Sequence of chain 1.C:
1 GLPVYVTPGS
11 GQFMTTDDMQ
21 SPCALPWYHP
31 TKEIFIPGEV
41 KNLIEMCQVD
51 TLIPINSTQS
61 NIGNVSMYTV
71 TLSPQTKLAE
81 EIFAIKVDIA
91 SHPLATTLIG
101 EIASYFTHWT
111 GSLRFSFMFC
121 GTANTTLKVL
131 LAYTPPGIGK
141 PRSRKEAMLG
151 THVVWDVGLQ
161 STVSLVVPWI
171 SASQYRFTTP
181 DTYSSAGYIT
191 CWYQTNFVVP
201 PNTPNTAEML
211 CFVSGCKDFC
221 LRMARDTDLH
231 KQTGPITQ

Binding-site contacts:
Ligand atom N1A contacts residue PHE179 of chain 1.A at 3.6 Å.
Ligand atom C4 contacts residue LEU100 of chain 1.A at 3.7 Å (hydrophobic).
Ligand atom CM6 contacts residue TYR144 of chain 1.A at 3.6 Å (hydrophobic).
Ligand atom O1 contacts residue LEU100 of chain 1.A at 3.7 Å.
Ligand atom O1B contacts residue ILE98 of chain 1.A at 3.1 Å.
Ligand atom F2 contacts residue TYR142 of chain 1.A at 3.6 Å.
Ligand atom F3 contacts residue MET143 of chain 1.A at 3.3 Å.
Ligand atom CM3 contacts residue TYR190 of chain 1.A at 3.7 Å (hydrophobic).
Ligand atom C5B contacts residue TYR144 of chain 1.A at 3.7 Å (hydrophobic).
Ligand atom CM2 contacts residue ILE122 of chain 1.A at 3.5 Å (hydrophobic).
Ligand atom F2 contacts residue VAL168 of chain 1.A at 2.9 Å.
Ligand atom C3A contacts residue TYR144 of chain 1.A at 3.7 Å (hydrophobic).
Ligand atom O1A contacts residue TYR144 of chain 1.A at 3.3 Å.
Ligand atom C3 contacts residue LEU100 of chain 1.A at 3.6 Å (hydrophobic).
Ligand atom N2 contacts residue LEU100 of chain 1.A at 3.8 Å.
Ligand atom C6B contacts residue LEU181 of chain 1.A at 3.5 Å (hydrophobic).
Ligand atom N3A contacts residue LEU217 of chain 1.A at 3.6 Å.
Ligand atom F1 contacts residue TYR142 of chain 1.A at 3.3 Å.
Ligand atom F2 contacts residue PHE179 of chain 1.A at 3.6 Å.
Ligand atom N1A contacts residue TYR144 of chain 1.A at 3.3 Å.
Ligand atom C4 contacts residue TYR190 of chain 1.A at 3.6 Å (hydrophobic).
Ligand atom CM4 contacts residue TYR142 of chain 1.A at 3.5 Å (hydrophobic).
Ligand atom F1 contacts residue MET124 of chain 1.A at 3.5 Å.
Ligand atom CM6 contacts residue LEU184 of chain 1.A at 3.4 Å (hydrophobic).
Ligand atom F1 contacts residue LEU217 of chain 1.A at 3.3 Å.
Ligand atom C5B contacts residue LEU181 of chain 1.A at 3.5 Å (hydrophobic).
Ligand atom CM6 contacts residue MET214 of chain 1.A at 3.4 Å (hydrophobic).
Ligand atom CM3 contacts residue ASN212 of chain 1.A at 3.6 Å.
Ligand atom C2A contacts residue PHE179 of chain 1.A at 3.5 Å (hydrophobic).
Ligand atom F3 contacts residue ALA166 of chain 1.A at 3.2 Å.
Ligand atom C1B contacts residue LEU181 of chain 1.A at 3.8 Å (hydrophobic).
Ligand atom F3 contacts residue TYR142 of chain 1.A at 2.6 Å.
Ligand atom O1 contacts residue MET214 of chain 1.A at 3.3 Å.
Ligand atom C3A contacts residue PHE179 of chain 1.A at 3.4 Å (hydrophobic).
Ligand atom N3A contacts residue PHE179 of chain 1.A at 3.2 Å.
Ligand atom F3 contacts residue TYR144 of chain 1.A at 3.1 Å.
Ligand atom C1B contacts residue ILE98 of chain 1.A at 3.7 Å (hydrophobic).
Ligand atom C1C contacts residue MET214 of chain 1.A at 3.5 Å (hydrophobic).
Ligand atom C2A contacts residue TYR144 of chain 1.A at 3.6 Å (hydrophobic).
Ligand atom C4B contacts residue LEU181 of chain 1.A at 3.8 Å (hydrophobic).

Sequence of chain 1.A:
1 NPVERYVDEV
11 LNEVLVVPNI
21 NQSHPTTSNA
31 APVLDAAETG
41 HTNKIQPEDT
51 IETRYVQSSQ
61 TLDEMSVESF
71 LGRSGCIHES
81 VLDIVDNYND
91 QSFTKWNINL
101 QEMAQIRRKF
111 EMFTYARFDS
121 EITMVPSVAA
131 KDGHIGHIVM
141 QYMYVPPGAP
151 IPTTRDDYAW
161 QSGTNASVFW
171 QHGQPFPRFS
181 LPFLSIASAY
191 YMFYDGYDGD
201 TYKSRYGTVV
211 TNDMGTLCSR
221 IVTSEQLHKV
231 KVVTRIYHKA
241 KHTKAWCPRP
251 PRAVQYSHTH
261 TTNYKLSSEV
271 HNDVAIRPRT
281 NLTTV

This protein binds this small molecule.
Small molecule (SMILES): Cc1cc(CCCOc2c(C)cc(-c3noc(C(F)(F)F)n3)cc2C)on1